Sequence of chain 2.E:
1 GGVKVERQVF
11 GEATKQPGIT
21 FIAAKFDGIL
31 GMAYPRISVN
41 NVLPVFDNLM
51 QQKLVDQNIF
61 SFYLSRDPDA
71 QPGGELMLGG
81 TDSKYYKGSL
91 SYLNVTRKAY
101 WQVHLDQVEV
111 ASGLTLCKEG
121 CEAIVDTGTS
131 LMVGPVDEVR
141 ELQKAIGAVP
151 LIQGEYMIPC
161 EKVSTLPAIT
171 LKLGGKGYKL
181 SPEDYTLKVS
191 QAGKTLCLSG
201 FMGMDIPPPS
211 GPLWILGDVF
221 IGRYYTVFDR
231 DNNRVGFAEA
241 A

Binding-site contacts:
Ligand atom O5 contacts residue VAL9 of chain 2.E at 4.5 Å.
Ligand atom O7 contacts residue ASN70 of chain 2.D at 3.2 Å (h-bond).
Ligand atom C2 contacts residue THR72 of chain 2.D at 4.3 Å.
Ligand atom O6 contacts residue VAL9 of chain 2.E at 4.2 Å.
Ligand atom O3 contacts residue ASN41 of chain 2.E at 3.9 Å.
Ligand atom O6 contacts residue ASN41 of chain 2.E at 4.5 Å.
Ligand atom C1 contacts residue ASN70 of chain 2.D at 1.5 Å.
Ligand atom C5 contacts residue ASN70 of chain 2.D at 3.7 Å.
Ligand atom C3 contacts residue ASN70 of chain 2.D at 3.8 Å.
Ligand atom C7 contacts residue ASN40 of chain 2.E at 3.6 Å.
Ligand atom O6 contacts residue ASN41 of chain 2.E at 4.2 Å.
Ligand atom O2 contacts residue ASN41 of chain 2.E at 3.3 Å (h-bond).
Ligand atom O6 contacts residue ASN41 of chain 2.E at 4.3 Å.
Ligand atom N2 contacts residue THR72 of chain 2.D at 3.8 Å.
Ligand atom N2 contacts residue ASN40 of chain 2.E at 4.4 Å.
Ligand atom C8 contacts residue ASN40 of chain 2.E at 3.8 Å.
Ligand atom O4 contacts residue ASN41 of chain 2.E at 2.8 Å (h-bond).
Ligand atom N2 contacts residue ASN70 of chain 2.D at 2.9 Å (h-bond).
Ligand atom C6 contacts residue ASN41 of chain 2.E at 3.5 Å.
Ligand atom O5 contacts residue ASN41 of chain 2.E at 4.4 Å.
Ligand atom O5 contacts residue ASN70 of chain 2.D at 2.3 Å (h-bond).
Ligand atom O6 contacts residue LEU43 of chain 2.E at 4.1 Å.
Ligand atom C8 contacts residue ASN70 of chain 2.D at 3.4 Å.
Ligand atom C5 contacts residue ASN41 of chain 2.E at 4.1 Å.
Ligand atom C3 contacts residue ASN41 of chain 2.E at 4.1 Å.
Ligand atom O5 contacts residue LEU87 of chain 2.D at 4.4 Å.
Ligand atom C1 contacts residue THR72 of chain 2.D at 3.8 Å.
Ligand atom C4 contacts residue ASN41 of chain 2.E at 3.1 Å.
Ligand atom C7 contacts residue ASN70 of chain 2.D at 3.3 Å.
Ligand atom C2 contacts residue ASN70 of chain 2.D at 2.4 Å.
Ligand atom C4 contacts residue ASN70 of chain 2.D at 4.2 Å.
Ligand atom C5 contacts residue ASN41 of chain 2.E at 4.2 Å.
Ligand atom O7 contacts residue ASN40 of chain 2.E at 3.3 Å (h-bond).

A small-molecule ligand and the protein it binds are described below.
Small molecule (SMILES): CC(=O)N[C@H]1[C@H](O[C@H]2[C@H](O)[C@@H](NC(C)=O)CO[C@@H]2CO)O[C@H](CO)[C@@H](O[C@@H]2O[C@H](CO[C@H]3O[C@H](CO)[C@@H](O)[C@H](O)[C@@H]3O)[C@@H](O)[C@H](O)[C@@H]2O)[C@@H]1O

Sequence of chain 2.D:
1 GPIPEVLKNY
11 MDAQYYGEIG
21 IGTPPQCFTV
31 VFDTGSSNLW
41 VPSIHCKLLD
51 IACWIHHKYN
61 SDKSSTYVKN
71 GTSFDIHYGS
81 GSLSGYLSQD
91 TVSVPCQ